Binding-site contacts:
Ligand atom C1 contacts residue ASN332 of chain 1.E at 1.4 Å.
Ligand atom C1 contacts residue SER333 of chain 1.E at 4.3 Å.
Ligand atom C8 contacts residue SER333 of chain 1.E at 3.5 Å.
Ligand atom O5 contacts residue ASN332 of chain 1.E at 2.4 Å (h-bond).
Ligand atom C4 contacts residue ASN332 of chain 1.E at 4.2 Å.
Ligand atom C8 contacts residue SER334 of chain 1.E at 4.2 Å.
Ligand atom C7 contacts residue THR341 of chain 1.E at 4.5 Å.
Ligand atom C1 contacts residue SER357 of chain 1.E at 4.2 Å.
Ligand atom C7 contacts residue SER333 of chain 1.E at 3.9 Å.
Ligand atom N2 contacts residue SER333 of chain 1.E at 3.3 Å (h-bond).
Ligand atom C5 contacts residue NAG1 of chain 1.M at 3.6 Å.
Ligand atom C3 contacts residue ASN332 of chain 1.E at 3.8 Å.
Ligand atom C7 contacts residue NAG1 of chain 1.M at 4.4 Å.
Ligand atom N2 contacts residue ASN332 of chain 1.E at 2.9 Å (h-bond).
Ligand atom O7 contacts residue SER357 of chain 1.E at 4.4 Å.
Ligand atom C2 contacts residue SER357 of chain 1.E at 4.3 Å.
Ligand atom C6 contacts residue NAG2 of chain 1.M at 4.4 Å.
Ligand atom O6 contacts residue NAG1 of chain 1.M at 3.3 Å (h-bond).
Ligand atom C5 contacts residue ASN332 of chain 1.E at 3.7 Å.
Ligand atom C6 contacts residue NAG1 of chain 1.M at 3.2 Å.
Ligand atom O7 contacts residue NAG1 of chain 1.M at 3.2 Å (h-bond).
Ligand atom C7 contacts residue ASN332 of chain 1.E at 3.8 Å.
Ligand atom O6 contacts residue NAG2 of chain 1.M at 3.2 Å (h-bond).
Ligand atom N2 contacts residue SER357 of chain 1.E at 4.4 Å.
Ligand atom C2 contacts residue SER333 of chain 1.E at 4.4 Å.
Ligand atom O7 contacts residue ASN332 of chain 1.E at 4.3 Å.
Ligand atom N2 contacts residue SER334 of chain 1.E at 4.3 Å.
Ligand atom O5 contacts residue NAG1 of chain 1.M at 3.9 Å.
Ligand atom C2 contacts residue ASN332 of chain 1.E at 2.5 Å.
Ligand atom C8 contacts residue THR341 of chain 1.E at 3.0 Å.

This small molecule binds to this protein.
Small molecule (SMILES): CC(=O)N[C@H]1[C@H](O[C@H]2[C@H](O)[C@@H](NC(C)=O)CO[C@@H]2CO)O[C@H](CO)[C@@H](O)[C@@H]1O

Sequence of chain 1.E:
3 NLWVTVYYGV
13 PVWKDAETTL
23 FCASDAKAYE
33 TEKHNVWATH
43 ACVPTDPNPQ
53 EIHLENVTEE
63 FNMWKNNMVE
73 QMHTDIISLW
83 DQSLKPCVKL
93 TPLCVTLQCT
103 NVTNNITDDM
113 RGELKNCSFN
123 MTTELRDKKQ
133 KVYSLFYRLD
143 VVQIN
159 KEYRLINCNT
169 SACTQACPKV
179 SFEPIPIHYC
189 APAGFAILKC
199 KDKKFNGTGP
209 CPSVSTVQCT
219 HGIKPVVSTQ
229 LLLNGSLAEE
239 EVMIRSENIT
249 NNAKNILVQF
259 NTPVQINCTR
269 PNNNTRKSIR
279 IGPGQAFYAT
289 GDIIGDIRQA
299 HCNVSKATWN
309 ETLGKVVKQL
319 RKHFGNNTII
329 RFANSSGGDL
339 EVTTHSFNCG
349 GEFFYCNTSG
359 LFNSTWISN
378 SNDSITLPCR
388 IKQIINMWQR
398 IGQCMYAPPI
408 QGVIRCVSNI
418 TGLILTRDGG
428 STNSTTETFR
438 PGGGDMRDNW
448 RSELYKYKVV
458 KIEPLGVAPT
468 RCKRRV